Sequence of chain 1.A:
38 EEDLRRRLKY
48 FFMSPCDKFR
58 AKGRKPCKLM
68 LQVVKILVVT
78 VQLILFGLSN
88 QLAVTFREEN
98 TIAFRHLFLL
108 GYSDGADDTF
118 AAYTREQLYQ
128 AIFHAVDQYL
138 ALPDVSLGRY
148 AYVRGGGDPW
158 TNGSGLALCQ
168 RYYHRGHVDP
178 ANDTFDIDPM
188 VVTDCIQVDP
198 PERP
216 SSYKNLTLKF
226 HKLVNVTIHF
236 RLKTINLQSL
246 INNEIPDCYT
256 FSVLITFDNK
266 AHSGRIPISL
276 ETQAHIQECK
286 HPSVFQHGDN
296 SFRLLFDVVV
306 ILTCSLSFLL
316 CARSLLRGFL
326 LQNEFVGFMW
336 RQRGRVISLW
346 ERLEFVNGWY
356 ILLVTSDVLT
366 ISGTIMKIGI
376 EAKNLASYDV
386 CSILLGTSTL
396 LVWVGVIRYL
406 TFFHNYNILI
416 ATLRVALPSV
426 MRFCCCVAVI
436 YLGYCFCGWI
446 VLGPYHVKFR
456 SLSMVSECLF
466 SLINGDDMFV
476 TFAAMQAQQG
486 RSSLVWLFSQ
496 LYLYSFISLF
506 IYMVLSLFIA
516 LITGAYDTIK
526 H

A protein and the small-molecule ligand that binds it are described below.
Small molecule (SMILES): CCCCCCC[C@@H](O)OC[C@H](COP(=O)(O)OC1[C@H](O)[C@H](OP(=O)(O)O)C(O)[C@H](OP(=O)(O)O)[C@H]1O)O[C@H](O)CCCCCCC

Binding-site contacts:
Ligand atom O7 contacts residue ARG322 of chain 1.A at 4.4 Å.
Ligand atom O2 contacts residue SER319 of chain 1.A at 4.3 Å.
Ligand atom O13 contacts residue LYS65 of chain 1.A at 3.4 Å (salt-bridge).
Ligand atom C1 contacts residue LYS55 of chain 1.A at 3.7 Å.
Ligand atom C11 contacts residue ARG61 of chain 1.A at 4.2 Å.
Ligand atom P1 contacts residue ARG322 of chain 1.A at 4.2 Å.
Ligand atom C15 contacts residue ARG61 of chain 1.A at 4.3 Å.
Ligand atom O7 contacts residue ARG318 of chain 1.A at 3.8 Å.
Ligand atom P2 contacts residue LYS55 of chain 1.A at 3.2 Å.
Ligand atom O19 contacts residue LYS59 of chain 1.A at 4.2 Å.
Ligand atom O3 contacts residue ARG322 of chain 1.A at 4.1 Å.
Ligand atom O10 contacts residue TYR355 of chain 1.A at 2.5 Å (h-bond).
Ligand atom O9 contacts residue ARG322 of chain 1.A at 2.9 Å (salt-bridge).
Ligand atom O8 contacts residue ARG61 of chain 1.A at 4.3 Å.
Ligand atom P3 contacts residue LYS65 of chain 1.A at 3.4 Å.
Ligand atom C4 contacts residue ARG61 of chain 1.A at 4.1 Å.
Ligand atom C8 contacts residue ARG61 of chain 1.A at 4.5 Å.
Ligand atom O15 contacts residue LYS65 of chain 1.A at 4.0 Å.
Ligand atom C2 contacts residue LYS55 of chain 1.A at 3.9 Å.
Ligand atom C12 contacts residue LYS59 of chain 1.A at 4.2 Å.
Ligand atom P2 contacts residue TYR355 of chain 1.A at 3.2 Å.
Ligand atom O14 contacts residue LYS65 of chain 1.A at 2.5 Å (salt-bridge).
Ligand atom O15 contacts residue ARG318 of chain 1.A at 4.5 Å.
Ligand atom O13 contacts residue ARG61 of chain 1.A at 3.7 Å.
Ligand atom C20 contacts residue LYS59 of chain 1.A at 4.1 Å.
Ligand atom O11 contacts residue LYS55 of chain 1.A at 1.7 Å (salt-bridge).
Ligand atom O10 contacts residue SER319 of chain 1.A at 3.6 Å.
Ligand atom O5 contacts residue LYS55 of chain 1.A at 3.0 Å (salt-bridge).
Ligand atom O11 contacts residue TYR355 of chain 1.A at 3.7 Å.
Ligand atom O2 contacts residue LYS55 of chain 1.A at 3.8 Å.
Ligand atom C7 contacts residue ARG61 of chain 1.A at 3.8 Å.
Ligand atom C3 contacts residue ARG61 of chain 1.A at 4.4 Å.
Ligand atom O1 contacts residue ARG322 of chain 1.A at 3.7 Å.
Ligand atom O6 contacts residue ARG61 of chain 1.A at 3.5 Å.
Ligand atom O10 contacts residue LYS55 of chain 1.A at 4.0 Å.
Ligand atom O12 contacts residue TYR355 of chain 1.A at 3.1 Å (h-bond).
Ligand atom O12 contacts residue LYS55 of chain 1.A at 4.0 Å.
Ligand atom O14 contacts residue LEU315 of chain 1.A at 4.2 Å.
Ligand atom C12 contacts residue TYR47 of chain 1.A at 4.5 Å (hydrophobic).